The small molecule below binds the protein below.
Small molecule (SMILES): CCC1(OC(=O)N[C@@H](CC(C)C)C(=O)N[C@H](CO)C[C@@H]2CCNC2=O)COCOC1

Sequence of chain 1.A:
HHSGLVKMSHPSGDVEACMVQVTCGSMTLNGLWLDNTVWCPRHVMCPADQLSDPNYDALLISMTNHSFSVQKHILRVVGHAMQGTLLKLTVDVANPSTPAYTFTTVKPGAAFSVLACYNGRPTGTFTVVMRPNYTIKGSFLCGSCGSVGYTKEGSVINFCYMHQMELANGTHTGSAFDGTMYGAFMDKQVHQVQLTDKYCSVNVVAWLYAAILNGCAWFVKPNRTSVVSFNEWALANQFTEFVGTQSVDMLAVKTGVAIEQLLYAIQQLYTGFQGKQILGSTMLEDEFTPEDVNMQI

Binding-site contacts:
Ligand atom C12 contacts residue SER154 of chain 1.A at 3.8 Å.
Ligand atom C08 contacts residue ASP197 of chain 1.A at 3.6 Å.
Ligand atom O20 contacts residue GLY153 of chain 1.A at 3.4 Å (h-bond).
Ligand atom N15 contacts residue PHE150 of chain 1.A at 3.1 Å (h-bond).
Ligand atom C14 contacts residue HIS173 of chain 1.A at 3.7 Å.
Ligand atom C12 contacts residue CYS155 of chain 1.A at 3.2 Å (hydrophobic).
Ligand atom C04 contacts residue GLN174 of chain 1.A at 3.8 Å.
Ligand atom C19 contacts residue CYS155 of chain 1.A at 1.8 Å (hydrophobic).
Ligand atom O18 contacts residue GLU176 of chain 1.A at 3.5 Å.
Ligand atom C06 contacts residue GLN199 of chain 1.A at 3.7 Å.
Ligand atom O20 contacts residue SER154 of chain 1.A at 3.3 Å (h-bond).
Ligand atom O01 contacts residue GLU176 of chain 1.A at 2.9 Å (salt-bridge).
Ligand atom C14 contacts residue GLU176 of chain 1.A at 3.5 Å.
Ligand atom C16 contacts residue CYS152 of chain 1.A at 3.7 Å (hydrophobic).
Ligand atom N10 contacts residue GLN174 of chain 1.A at 3.1 Å (h-bond).
Ligand atom O01 contacts residue MET175 of chain 1.A at 3.4 Å.
Ligand atom C30 contacts residue GLN199 of chain 1.A at 3.5 Å.
Ligand atom O18 contacts residue HIS182 of chain 1.A at 3.5 Å.
Ligand atom C07 contacts residue ASP197 of chain 1.A at 3.6 Å.
Ligand atom C23 contacts residue GLU176 of chain 1.A at 3.7 Å.
Ligand atom O18 contacts residue MET175 of chain 1.A at 3.8 Å.
Ligand atom C16 contacts residue LEU151 of chain 1.A at 3.8 Å (hydrophobic).
Ligand atom O22 contacts residue GLU176 of chain 1.A at 3.3 Å (salt-bridge).
Ligand atom N03 contacts residue GLN199 of chain 1.A at 2.8 Å (h-bond).
Ligand atom C14 contacts residue PHE150 of chain 1.A at 3.8 Å (hydrophobic).
Ligand atom N10 contacts residue CYS155 of chain 1.A at 3.0 Å (h-bond).
Ligand atom C08 contacts residue LYS198 of chain 1.A at 3.8 Å.
Ligand atom C19 contacts residue HIS48 of chain 1.A at 3.7 Å.
Ligand atom C05 contacts residue GLN199 of chain 1.A at 3.8 Å.
Ligand atom C26 contacts residue GLU176 of chain 1.A at 3.0 Å.
Ligand atom O18 contacts residue PHE150 of chain 1.A at 3.4 Å.
Ligand atom N15 contacts residue GLU176 of chain 1.A at 3.1 Å (salt-bridge).
Ligand atom O20 contacts residue CYS155 of chain 1.A at 2.7 Å (h-bond).
Ligand atom O18 contacts residue HIS173 of chain 1.A at 2.7 Å (h-bond).
Ligand atom C11 contacts residue CYS155 of chain 1.A at 2.7 Å (hydrophobic).
Ligand atom C25 contacts residue GLU176 of chain 1.A at 3.8 Å.
Ligand atom C02 contacts residue GLN199 of chain 1.A at 3.7 Å.
Ligand atom C02 contacts residue GLU176 of chain 1.A at 3.8 Å.
Ligand atom C04 contacts residue GLN199 of chain 1.A at 3.7 Å.
Ligand atom N15 contacts residue LEU151 of chain 1.A at 3.8 Å.